Sequence of chain 1.A:
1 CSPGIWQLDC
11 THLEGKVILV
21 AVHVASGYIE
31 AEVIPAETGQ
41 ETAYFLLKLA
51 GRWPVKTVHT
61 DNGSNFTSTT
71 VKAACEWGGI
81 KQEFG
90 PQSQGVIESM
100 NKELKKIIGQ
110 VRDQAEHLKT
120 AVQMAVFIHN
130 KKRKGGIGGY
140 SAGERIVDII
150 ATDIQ

Binding-site contacts:
Ligand atom N4 contacts residue THR11 of chain 1.A at 3.9 Å.
Ligand atom O1 contacts residue GLU97 of chain 1.A at 2.8 Å (salt-bridge).
Ligand atom N3 contacts residue LYS101 of chain 1.A at 3.5 Å (salt-bridge).
Ligand atom C6 contacts residue GLN93 of chain 1.A at 3.8 Å.
Ligand atom N2 contacts residue ASN100 of chain 1.A at 3.7 Å.
Ligand atom C9 contacts residue ASN100 of chain 1.A at 4.2 Å.
Ligand atom N2 contacts residue LYS104 of chain 1.A at 3.6 Å.
Ligand atom N1 contacts residue THR11 of chain 1.A at 3.5 Å (h-bond).
Ligand atom C9 contacts residue GLU97 of chain 1.A at 3.8 Å.
Ligand atom C8 contacts residue LYS101 of chain 1.A at 4.1 Å.
Ligand atom C7 contacts residue ASP9 of chain 1.A at 4.4 Å.
Ligand atom N4 contacts residue ASN100 of chain 1.A at 3.5 Å (h-bond).
Ligand atom N9 contacts residue ASP9 of chain 1.A at 3.7 Å.
Ligand atom C3 contacts residue LYS101 of chain 1.A at 4.2 Å.
Ligand atom N9 contacts residue ILE96 of chain 1.A at 3.7 Å.
Ligand atom C12 contacts residue GLU97 of chain 1.A at 4.4 Å.
Ligand atom O1 contacts residue LYS101 of chain 1.A at 3.3 Å (salt-bridge).
Ligand atom C6 contacts residue ASP61 of chain 1.A at 4.2 Å.
Ligand atom N1 contacts residue LYS104 of chain 1.A at 2.8 Å (salt-bridge).
Ligand atom C12 contacts residue ILE96 of chain 1.A at 3.6 Å (hydrophobic).
Ligand atom C12 contacts residue GLN93 of chain 1.A at 4.5 Å.
Ligand atom C7 contacts residue GLU97 of chain 1.A at 4.3 Å.
Ligand atom O2 contacts residue GLU97 of chain 1.A at 2.6 Å (salt-bridge).
Ligand atom C3 contacts residue ASN100 of chain 1.A at 4.3 Å.
Ligand atom C8 contacts residue GLU97 of chain 1.A at 3.6 Å.
Ligand atom N1 contacts residue LYS101 of chain 1.A at 4.5 Å.
Ligand atom N2 contacts residue THR11 of chain 1.A at 2.8 Å (h-bond).
Ligand atom N9 contacts residue ASP61 of chain 1.A at 4.5 Å.
Ligand atom N3 contacts residue LYS104 of chain 1.A at 4.0 Å.
Ligand atom N9 contacts residue GLN93 of chain 1.A at 3.6 Å.
Ligand atom N1 contacts residue ASN100 of chain 1.A at 4.4 Å.
Ligand atom C5 contacts residue GLN93 of chain 1.A at 3.9 Å.
Ligand atom C11 contacts residue GLU97 of chain 1.A at 3.6 Å.
Ligand atom C12 contacts residue ASP9 of chain 1.A at 3.4 Å.

This protein binds this small molecule.
Small molecule (SMILES): O=C(/C=C(\O)c1nn[nH]n1)c1c[nH]c2ccc(Cl)cc12